Sequence of chain 4.B:
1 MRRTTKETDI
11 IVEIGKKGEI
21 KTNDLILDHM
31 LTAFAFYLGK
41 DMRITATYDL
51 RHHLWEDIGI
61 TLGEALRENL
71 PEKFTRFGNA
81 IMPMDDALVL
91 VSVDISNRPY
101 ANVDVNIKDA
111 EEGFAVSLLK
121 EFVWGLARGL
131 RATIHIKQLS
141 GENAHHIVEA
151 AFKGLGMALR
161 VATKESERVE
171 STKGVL

Sequence of chain 2.C:
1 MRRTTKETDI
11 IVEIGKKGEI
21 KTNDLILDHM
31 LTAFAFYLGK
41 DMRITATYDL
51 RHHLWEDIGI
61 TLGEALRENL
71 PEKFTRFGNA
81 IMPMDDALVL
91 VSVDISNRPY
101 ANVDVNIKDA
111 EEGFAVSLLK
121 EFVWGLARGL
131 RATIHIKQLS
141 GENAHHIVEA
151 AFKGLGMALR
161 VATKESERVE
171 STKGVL

This small molecule binds to this protein.
Small molecule (SMILES): O=P(O)(O)C[C@@H](O)Cn1cncn1

Sequence of chain 5.C:
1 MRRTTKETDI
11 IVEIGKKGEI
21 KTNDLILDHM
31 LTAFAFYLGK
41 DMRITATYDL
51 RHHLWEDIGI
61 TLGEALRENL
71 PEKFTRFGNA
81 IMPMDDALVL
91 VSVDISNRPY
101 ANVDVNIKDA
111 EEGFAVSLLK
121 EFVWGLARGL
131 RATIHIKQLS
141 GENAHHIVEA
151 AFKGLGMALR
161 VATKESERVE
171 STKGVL

Binding-site contacts:
Ligand atom N1 contacts residue HIS145 of chain 4.B at 3.1 Å (h-bond).
Ligand atom N4 contacts residue GLU56 of chain 5.C at 3.1 Å (salt-bridge).
Ligand atom C3 contacts residue MET84 of chain 4.B at 3.7 Å (hydrophobic).
Ligand atom N2 contacts residue MN1 of chain 2.J at 3.2 Å.
Ligand atom O13 contacts residue HIS29 of chain 4.B at 3.2 Å (h-bond).
Ligand atom N4 contacts residue HIS52 of chain 5.C at 3.1 Å (h-bond).
Ligand atom C5 contacts residue HIS145 of chain 4.B at 3.3 Å.
Ligand atom N4 contacts residue HIS146 of chain 4.B at 3.4 Å (h-bond).
Ligand atom N2 contacts residue MET84 of chain 4.B at 3.5 Å (h-bond).
Ligand atom O10 contacts residue ARG98 of chain 2.C at 2.8 Å (salt-bridge).
Ligand atom C5 contacts residue HIS52 of chain 5.C at 3.2 Å.
Ligand atom O13 contacts residue HIS53 of chain 5.C at 3.2 Å (h-bond).
Ligand atom N1 contacts residue GLU149 of chain 4.B at 3.1 Å (salt-bridge).
Ligand atom C6 contacts residue MN1 of chain 2.J at 3.5 Å.
Ligand atom O11 contacts residue SER171 of chain 2.C at 2.6 Å (h-bond).
Ligand atom P9 contacts residue SER171 of chain 2.C at 3.7 Å.
Ligand atom O13 contacts residue GLU7 of chain 5.C at 2.7 Å (salt-bridge).
Ligand atom C6 contacts residue GLU149 of chain 4.B at 3.5 Å.
Ligand atom O10 contacts residue LYS173 of chain 2.C at 2.7 Å (salt-bridge).
Ligand atom C5 contacts residue MN1 of chain 2.K at 3.3 Å.
Ligand atom C6 contacts residue MET84 of chain 4.B at 3.6 Å (hydrophobic).
Ligand atom O12 contacts residue ARG98 of chain 2.C at 3.2 Å (salt-bridge).
Ligand atom O12 contacts residue ARG76 of chain 2.C at 2.9 Å (salt-bridge).
Ligand atom O11 contacts residue ARG76 of chain 2.C at 2.8 Å (salt-bridge).
Ligand atom N1 contacts residue HIS53 of chain 5.C at 3.4 Å (h-bond).
Ligand atom C3 contacts residue MN1 of chain 2.K at 3.3 Å.
Ligand atom C7 contacts residue MN1 of chain 2.J at 3.4 Å.
Ligand atom O13 contacts residue MN1 of chain 2.J at 2.3 Å.
Ligand atom O12 contacts residue LYS153 of chain 4.B at 2.8 Å (salt-bridge).
Ligand atom N1 contacts residue MN1 of chain 2.J at 2.2 Å.
Ligand atom O13 contacts residue GLU149 of chain 4.B at 3.2 Å (salt-bridge).
Ligand atom C7 contacts residue GLU7 of chain 5.C at 3.5 Å.
Ligand atom P9 contacts residue ARG76 of chain 2.C at 3.7 Å.
Ligand atom C3 contacts residue ARG98 of chain 2.C at 3.8 Å.
Ligand atom N2 contacts residue GLU149 of chain 4.B at 3.6 Å.
Ligand atom C5 contacts residue HIS53 of chain 5.C at 3.6 Å.
Ligand atom N4 contacts residue MN1 of chain 2.K at 2.3 Å.
Ligand atom C7 contacts residue GLU149 of chain 4.B at 3.6 Å.
Ligand atom C8 contacts residue GLU149 of chain 4.B at 3.5 Å.
Ligand atom C5 contacts residue MN1 of chain 2.J at 3.3 Å.